Binding-site contacts:
Ligand atom O6 contacts residue VAL382 of chain 1.B at 3.8 Å.
Ligand atom O6 contacts residue PRO381 of chain 1.B at 4.0 Å.
Ligand atom O5 contacts residue ASN310 of chain 1.B at 2.4 Å (h-bond).
Ligand atom C3 contacts residue ASN310 of chain 1.B at 3.8 Å.
Ligand atom O7 contacts residue ASN310 of chain 1.B at 3.4 Å (h-bond).
Ligand atom C7 contacts residue ASN310 of chain 1.B at 3.3 Å.
Ligand atom O5 contacts residue THR380 of chain 1.B at 4.5 Å.
Ligand atom C5 contacts residue ASN310 of chain 1.B at 3.7 Å.
Ligand atom C6 contacts residue THR380 of chain 1.B at 3.2 Å.
Ligand atom C5 contacts residue THR380 of chain 1.B at 4.5 Å.
Ligand atom C1 contacts residue ASN310 of chain 1.B at 1.4 Å.
Ligand atom O6 contacts residue THR380 of chain 1.B at 2.6 Å (h-bond).
Ligand atom C4 contacts residue ASN310 of chain 1.B at 4.2 Å.
Ligand atom C8 contacts residue ASN310 of chain 1.B at 4.5 Å.
Ligand atom C2 contacts residue ASN310 of chain 1.B at 2.4 Å.
Ligand atom N2 contacts residue ASN310 of chain 1.B at 2.9 Å (h-bond).

Sequence of chain 1.B:
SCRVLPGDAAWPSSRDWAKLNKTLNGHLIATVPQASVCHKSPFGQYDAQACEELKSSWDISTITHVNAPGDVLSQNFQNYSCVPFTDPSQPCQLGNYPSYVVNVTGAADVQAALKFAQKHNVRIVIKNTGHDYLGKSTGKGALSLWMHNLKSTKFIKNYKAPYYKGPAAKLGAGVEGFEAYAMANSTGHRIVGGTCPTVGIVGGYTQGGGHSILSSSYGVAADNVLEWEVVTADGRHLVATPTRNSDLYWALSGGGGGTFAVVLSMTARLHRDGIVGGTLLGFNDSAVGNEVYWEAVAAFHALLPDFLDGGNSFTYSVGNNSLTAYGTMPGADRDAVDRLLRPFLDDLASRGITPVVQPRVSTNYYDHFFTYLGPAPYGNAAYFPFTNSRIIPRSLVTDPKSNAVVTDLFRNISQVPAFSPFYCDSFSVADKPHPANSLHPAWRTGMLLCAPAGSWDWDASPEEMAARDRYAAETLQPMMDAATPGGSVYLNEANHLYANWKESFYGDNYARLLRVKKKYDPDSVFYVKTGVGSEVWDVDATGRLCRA

This protein binds this small molecule.
Small molecule (SMILES): CC(=O)N[C@@H]1[C@@H](O)[C@H](O)[C@@H](CO)O[C@H]1O